Binding-site contacts:
Ligand atom O5 contacts residue ILE331 of chain 1.Q at 3.6 Å.
Ligand atom C1 contacts residue ASN310 of chain 1.Q at 1.4 Å.
Ligand atom N2 contacts residue ASN310 of chain 1.Q at 2.9 Å (h-bond).
Ligand atom C3 contacts residue ASN310 of chain 1.Q at 3.8 Å.
Ligand atom C5 contacts residue ILE331 of chain 1.Q at 4.5 Å (hydrophobic).
Ligand atom C5 contacts residue ASN310 of chain 1.Q at 3.6 Å.
Ligand atom C1 contacts residue ILE331 of chain 1.Q at 4.3 Å (hydrophobic).
Ligand atom O7 contacts residue ASN310 of chain 1.Q at 3.5 Å (h-bond).
Ligand atom C4 contacts residue ASN310 of chain 1.Q at 4.2 Å.
Ligand atom C7 contacts residue ASN310 of chain 1.Q at 3.4 Å.
Ligand atom O5 contacts residue ASN310 of chain 1.Q at 2.3 Å (h-bond).
Ligand atom C2 contacts residue ASN310 of chain 1.Q at 2.4 Å.
Ligand atom C6 contacts residue ILE331 of chain 1.Q at 4.2 Å (hydrophobic).
Ligand atom C8 contacts residue ASN310 of chain 1.Q at 4.0 Å.
Ligand atom C8 contacts residue GLY439 of chain 1.Q at 3.8 Å.
Ligand atom O7 contacts residue GLN440 of chain 1.Q at 3.6 Å.
Ligand atom C7 contacts residue GLN440 of chain 1.Q at 4.2 Å.
Ligand atom C8 contacts residue GLN440 of chain 1.Q at 3.7 Å.

The small molecule below binds the protein below.
Small molecule (SMILES): CC(=O)N[C@@H]1[C@@H](O)[C@H](O)[C@@H](CO)O[C@H]1O

Sequence of chain 1.Q:
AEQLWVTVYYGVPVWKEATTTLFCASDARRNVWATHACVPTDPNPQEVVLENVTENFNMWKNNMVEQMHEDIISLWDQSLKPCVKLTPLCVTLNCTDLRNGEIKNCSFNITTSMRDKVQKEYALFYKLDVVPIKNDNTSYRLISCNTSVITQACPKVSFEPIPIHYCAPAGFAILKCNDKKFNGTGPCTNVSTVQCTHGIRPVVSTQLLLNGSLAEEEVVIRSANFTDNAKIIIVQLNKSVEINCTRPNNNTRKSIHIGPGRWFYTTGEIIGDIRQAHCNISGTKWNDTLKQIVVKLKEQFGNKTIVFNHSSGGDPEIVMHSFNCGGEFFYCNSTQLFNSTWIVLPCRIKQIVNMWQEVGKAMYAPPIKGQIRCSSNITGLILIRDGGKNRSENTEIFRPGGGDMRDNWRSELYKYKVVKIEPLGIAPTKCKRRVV